Binding-site contacts:
Ligand atom C7 contacts residue GLU462 of chain 1.B at 4.2 Å.
Ligand atom N2 contacts residue ARG454 of chain 1.B at 4.0 Å.
Ligand atom N2 contacts residue ASN231 of chain 1.A at 2.9 Å (h-bond).
Ligand atom C7 contacts residue ARG454 of chain 1.B at 3.9 Å.
Ligand atom N2 contacts residue LYS459 of chain 1.B at 3.9 Å.
Ligand atom C2 contacts residue ASN231 of chain 1.A at 2.4 Å.
Ligand atom C3 contacts residue ASN231 of chain 1.A at 3.8 Å.
Ligand atom C2 contacts residue SER456 of chain 1.B at 4.4 Å.
Ligand atom O5 contacts residue ASN231 of chain 1.A at 2.3 Å (h-bond).
Ligand atom C2 contacts residue ARG454 of chain 1.B at 4.0 Å.
Ligand atom O7 contacts residue ASN457 of chain 1.B at 3.6 Å.
Ligand atom C1 contacts residue ASN231 of chain 1.A at 1.4 Å.
Ligand atom C3 contacts residue SER456 of chain 1.B at 4.1 Å.
Ligand atom O7 contacts residue GLU462 of chain 1.B at 4.3 Å.
Ligand atom O5 contacts residue THR233 of chain 1.A at 3.5 Å (h-bond).
Ligand atom O3 contacts residue SER456 of chain 1.B at 2.8 Å (h-bond).
Ligand atom C6 contacts residue THR106 of chain 1.A at 4.0 Å.
Ligand atom C5 contacts residue ASN231 of chain 1.A at 3.6 Å.
Ligand atom N2 contacts residue SER456 of chain 1.B at 4.4 Å.
Ligand atom C8 contacts residue SER456 of chain 1.B at 4.1 Å.
Ligand atom C4 contacts residue ASN231 of chain 1.A at 4.2 Å.
Ligand atom N2 contacts residue GLU462 of chain 1.B at 4.3 Å.
Ligand atom O7 contacts residue LEU458 of chain 1.B at 4.2 Å.
Ligand atom C6 contacts residue THR233 of chain 1.A at 4.1 Å.
Ligand atom O7 contacts residue ARG454 of chain 1.B at 2.9 Å (salt-bridge).
Ligand atom O5 contacts residue THR106 of chain 1.A at 3.7 Å.
Ligand atom C7 contacts residue ASN457 of chain 1.B at 4.1 Å.
Ligand atom O7 contacts residue SER456 of chain 1.B at 2.9 Å (h-bond).
Ligand atom C7 contacts residue ASN231 of chain 1.A at 4.1 Å.
Ligand atom C8 contacts residue LYS459 of chain 1.B at 3.7 Å.
Ligand atom C5 contacts residue THR233 of chain 1.A at 3.9 Å.
Ligand atom C1 contacts residue THR233 of chain 1.A at 3.8 Å.
Ligand atom C7 contacts residue LYS459 of chain 1.B at 4.2 Å.
Ligand atom C8 contacts residue ASN457 of chain 1.B at 3.7 Å.
Ligand atom C7 contacts residue SER456 of chain 1.B at 3.5 Å.

The protein below binds the small molecule below.
Small molecule (SMILES): CC(=O)N[C@@H]1[C@@H](O)[C@H](O)[C@@H](CO)O[C@H]1O

Sequence of chain 1.A:
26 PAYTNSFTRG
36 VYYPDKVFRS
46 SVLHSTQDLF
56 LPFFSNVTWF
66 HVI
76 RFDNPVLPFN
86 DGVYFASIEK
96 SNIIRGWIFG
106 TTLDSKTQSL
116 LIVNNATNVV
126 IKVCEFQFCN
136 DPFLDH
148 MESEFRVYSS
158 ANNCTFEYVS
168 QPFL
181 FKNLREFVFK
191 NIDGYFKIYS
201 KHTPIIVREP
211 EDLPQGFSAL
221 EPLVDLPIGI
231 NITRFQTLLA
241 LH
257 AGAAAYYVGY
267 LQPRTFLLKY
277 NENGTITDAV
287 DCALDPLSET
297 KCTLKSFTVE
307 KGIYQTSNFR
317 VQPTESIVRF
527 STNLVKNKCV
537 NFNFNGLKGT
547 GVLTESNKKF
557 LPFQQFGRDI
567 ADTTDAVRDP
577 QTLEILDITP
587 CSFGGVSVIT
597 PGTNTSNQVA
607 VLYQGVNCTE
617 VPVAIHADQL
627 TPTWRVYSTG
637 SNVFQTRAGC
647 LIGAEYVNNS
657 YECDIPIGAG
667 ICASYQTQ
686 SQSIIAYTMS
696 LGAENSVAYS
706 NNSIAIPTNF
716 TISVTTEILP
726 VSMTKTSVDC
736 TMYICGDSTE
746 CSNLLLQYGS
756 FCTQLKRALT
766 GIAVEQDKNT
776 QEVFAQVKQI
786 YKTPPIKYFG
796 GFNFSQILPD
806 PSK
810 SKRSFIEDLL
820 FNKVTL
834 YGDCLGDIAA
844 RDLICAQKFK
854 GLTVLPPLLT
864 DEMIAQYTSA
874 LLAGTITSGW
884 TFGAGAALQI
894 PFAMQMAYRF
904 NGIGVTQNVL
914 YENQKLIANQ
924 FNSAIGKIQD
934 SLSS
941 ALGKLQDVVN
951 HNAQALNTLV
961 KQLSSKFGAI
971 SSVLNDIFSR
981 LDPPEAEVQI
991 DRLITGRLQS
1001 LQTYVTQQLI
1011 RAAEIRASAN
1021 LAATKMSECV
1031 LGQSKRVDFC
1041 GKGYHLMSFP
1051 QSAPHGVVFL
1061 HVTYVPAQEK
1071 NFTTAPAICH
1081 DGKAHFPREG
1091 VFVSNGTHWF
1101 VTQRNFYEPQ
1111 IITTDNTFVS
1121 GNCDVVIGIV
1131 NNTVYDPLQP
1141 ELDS

Sequence of chain 1.B:
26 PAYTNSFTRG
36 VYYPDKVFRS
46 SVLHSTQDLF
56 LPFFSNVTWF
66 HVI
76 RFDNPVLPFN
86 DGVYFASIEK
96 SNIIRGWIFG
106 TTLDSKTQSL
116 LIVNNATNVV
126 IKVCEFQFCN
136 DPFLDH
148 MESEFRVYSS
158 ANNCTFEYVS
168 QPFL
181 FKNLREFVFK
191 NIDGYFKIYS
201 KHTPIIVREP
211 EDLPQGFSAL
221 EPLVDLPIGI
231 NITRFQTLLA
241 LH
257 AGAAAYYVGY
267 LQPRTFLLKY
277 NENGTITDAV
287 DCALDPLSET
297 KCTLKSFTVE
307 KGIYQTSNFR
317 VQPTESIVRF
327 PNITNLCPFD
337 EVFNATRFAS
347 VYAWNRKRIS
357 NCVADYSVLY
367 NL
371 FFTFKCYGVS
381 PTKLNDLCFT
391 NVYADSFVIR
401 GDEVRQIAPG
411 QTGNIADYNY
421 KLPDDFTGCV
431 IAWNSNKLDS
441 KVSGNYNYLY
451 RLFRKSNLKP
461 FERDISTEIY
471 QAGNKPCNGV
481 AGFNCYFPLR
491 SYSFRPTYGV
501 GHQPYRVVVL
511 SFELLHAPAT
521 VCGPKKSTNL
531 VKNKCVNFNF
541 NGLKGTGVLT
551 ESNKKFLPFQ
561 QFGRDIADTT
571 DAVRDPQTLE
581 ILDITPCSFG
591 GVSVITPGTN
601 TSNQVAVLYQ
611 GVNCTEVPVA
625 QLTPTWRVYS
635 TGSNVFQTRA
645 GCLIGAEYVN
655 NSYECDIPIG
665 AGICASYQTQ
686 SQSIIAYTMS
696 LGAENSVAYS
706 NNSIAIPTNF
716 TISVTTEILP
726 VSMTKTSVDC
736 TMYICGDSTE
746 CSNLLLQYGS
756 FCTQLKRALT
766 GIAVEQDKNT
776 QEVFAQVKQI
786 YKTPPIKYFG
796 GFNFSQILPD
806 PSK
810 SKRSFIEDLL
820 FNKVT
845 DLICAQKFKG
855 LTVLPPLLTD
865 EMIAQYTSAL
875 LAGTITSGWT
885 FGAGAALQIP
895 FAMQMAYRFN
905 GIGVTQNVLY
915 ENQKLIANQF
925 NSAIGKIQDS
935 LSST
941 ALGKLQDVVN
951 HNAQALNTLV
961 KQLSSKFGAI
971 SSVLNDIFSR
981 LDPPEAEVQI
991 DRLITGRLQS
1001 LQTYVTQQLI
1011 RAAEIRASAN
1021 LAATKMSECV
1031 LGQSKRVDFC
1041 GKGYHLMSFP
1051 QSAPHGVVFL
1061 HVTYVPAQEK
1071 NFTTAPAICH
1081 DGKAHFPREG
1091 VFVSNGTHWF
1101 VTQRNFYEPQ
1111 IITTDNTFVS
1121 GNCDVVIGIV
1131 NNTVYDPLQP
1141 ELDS